This protein binds this small molecule.
Small molecule (SMILES): CC(=O)N[C@@H]1[C@@H](O)[C@H](O)[C@@H](CO)O[C@H]1O

Binding-site contacts:
Ligand atom O3 contacts residue ASN300 of chain 1.C at 3.7 Å.
Ligand atom C7 contacts residue ASN300 of chain 1.C at 4.3 Å.
Ligand atom C6 contacts residue ASN300 of chain 1.C at 4.3 Å.
Ligand atom C3 contacts residue ASN300 of chain 1.C at 3.3 Å.
Ligand atom C8 contacts residue ASN300 of chain 1.C at 4.5 Å.
Ligand atom C5 contacts residue ASN300 of chain 1.C at 3.4 Å.
Ligand atom C2 contacts residue ASN300 of chain 1.C at 2.6 Å.
Ligand atom O5 contacts residue ASN300 of chain 1.C at 2.3 Å (h-bond).
Ligand atom C1 contacts residue ASN300 of chain 1.C at 1.5 Å.
Ligand atom N2 contacts residue ASN300 of chain 1.C at 3.8 Å.
Ligand atom C4 contacts residue ASN300 of chain 1.C at 3.5 Å.
Ligand atom O7 contacts residue ASN300 of chain 1.C at 4.5 Å.
Ligand atom O7 contacts residue GLU299 of chain 1.C at 4.4 Å.

Sequence of chain 1.C:
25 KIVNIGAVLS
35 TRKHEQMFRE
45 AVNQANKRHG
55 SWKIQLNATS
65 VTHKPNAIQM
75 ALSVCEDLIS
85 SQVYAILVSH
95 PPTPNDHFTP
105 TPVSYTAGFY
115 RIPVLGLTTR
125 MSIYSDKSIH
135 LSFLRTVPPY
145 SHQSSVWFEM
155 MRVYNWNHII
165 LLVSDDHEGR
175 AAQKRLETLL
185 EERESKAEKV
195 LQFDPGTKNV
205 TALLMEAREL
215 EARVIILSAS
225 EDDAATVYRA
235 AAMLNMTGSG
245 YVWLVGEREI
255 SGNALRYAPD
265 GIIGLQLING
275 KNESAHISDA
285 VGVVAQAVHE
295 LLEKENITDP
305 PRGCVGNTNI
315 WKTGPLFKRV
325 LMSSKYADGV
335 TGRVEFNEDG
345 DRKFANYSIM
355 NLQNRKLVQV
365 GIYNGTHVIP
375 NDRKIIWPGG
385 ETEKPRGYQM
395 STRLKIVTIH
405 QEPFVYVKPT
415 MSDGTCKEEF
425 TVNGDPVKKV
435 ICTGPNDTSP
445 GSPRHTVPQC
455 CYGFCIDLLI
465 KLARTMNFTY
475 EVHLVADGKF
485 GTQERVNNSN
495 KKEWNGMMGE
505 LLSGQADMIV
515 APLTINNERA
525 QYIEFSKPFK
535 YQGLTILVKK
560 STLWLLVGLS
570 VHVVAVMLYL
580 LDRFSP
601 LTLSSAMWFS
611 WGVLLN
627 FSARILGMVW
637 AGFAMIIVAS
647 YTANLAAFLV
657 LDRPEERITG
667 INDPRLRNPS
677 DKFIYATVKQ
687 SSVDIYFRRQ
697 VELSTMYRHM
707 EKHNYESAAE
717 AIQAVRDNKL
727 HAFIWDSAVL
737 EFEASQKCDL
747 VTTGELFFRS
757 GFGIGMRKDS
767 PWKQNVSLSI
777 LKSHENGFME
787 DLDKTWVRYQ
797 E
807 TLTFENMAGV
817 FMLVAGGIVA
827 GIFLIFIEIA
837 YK